Sequence of chain 1.A:
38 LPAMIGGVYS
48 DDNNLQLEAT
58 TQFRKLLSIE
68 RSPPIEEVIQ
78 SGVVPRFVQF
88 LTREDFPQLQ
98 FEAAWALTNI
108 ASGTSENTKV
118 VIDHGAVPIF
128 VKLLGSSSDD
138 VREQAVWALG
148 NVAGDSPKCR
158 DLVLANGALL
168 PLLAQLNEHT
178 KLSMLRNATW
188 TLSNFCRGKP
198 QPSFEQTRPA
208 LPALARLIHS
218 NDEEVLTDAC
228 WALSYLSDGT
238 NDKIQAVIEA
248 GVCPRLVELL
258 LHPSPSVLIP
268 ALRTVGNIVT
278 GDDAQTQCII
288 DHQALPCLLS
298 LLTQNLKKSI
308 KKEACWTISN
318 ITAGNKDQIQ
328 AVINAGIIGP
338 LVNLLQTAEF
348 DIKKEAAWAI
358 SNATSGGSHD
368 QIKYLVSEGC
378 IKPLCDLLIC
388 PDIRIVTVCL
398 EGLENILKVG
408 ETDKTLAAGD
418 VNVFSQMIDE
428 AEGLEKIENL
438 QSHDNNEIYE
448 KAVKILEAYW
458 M

A small-molecule ligand and the protein it binds are described below.
Small molecule (SMILES): CC(C)C[C@H](NC(=O)[C@@H](NC(=O)[C@@H](N)[C@@H](C)O)C(C)C)C(=O)NCC(=O)N[C@@H](CCCCN)C(=O)N[C@@H](CCCN=C(N)N)C(=O)N[C@H](C=O)CCCCN

Binding-site contacts:
Ligand atom O contacts residue TRP313 of chain 1.A at 3.4 Å (h-bond).
Ligand atom NH2 contacts residue TRP355 of chain 1.A at 3.4 Å.
Ligand atom CE contacts residue ASN317 of chain 1.A at 3.5 Å.
Ligand atom NE contacts residue TRP355 of chain 1.A at 3.5 Å.
Ligand atom N contacts residue GLU398 of chain 1.A at 3.1 Å (salt-bridge).
Ligand atom NZ contacts residue ILE241 of chain 1.A at 3.6 Å.
Ligand atom NH1 contacts residue GLU352 of chain 1.A at 2.8 Å (salt-bridge).
Ligand atom O contacts residue THR277 of chain 1.A at 3.2 Å.
Ligand atom CD2 contacts residue ASN359 of chain 1.A at 3.3 Å.
Ligand atom CD1 contacts residue SER358 of chain 1.A at 3.4 Å.
Ligand atom CA contacts residue ASN317 of chain 1.A at 3.4 Å.
Ligand atom O contacts residue ASN317 of chain 1.A at 3.2 Å (h-bond).
Ligand atom CD contacts residue GLY278 of chain 1.A at 3.4 Å.
Ligand atom NZ contacts residue ASN317 of chain 1.A at 3.3 Å (h-bond).
Ligand atom NZ contacts residue GLY278 of chain 1.A at 2.6 Å (h-bond).
Ligand atom O contacts residue ASN359 of chain 1.A at 3.2 Å (h-bond).
Ligand atom CZ contacts residue TRP313 of chain 1.A at 3.5 Å (hydrophobic).
Ligand atom NH2 contacts residue GLU352 of chain 1.A at 2.7 Å (salt-bridge).
Ligand atom CZ contacts residue TRP355 of chain 1.A at 3.5 Å (hydrophobic).
Ligand atom NZ contacts residue ASN238 of chain 1.A at 2.8 Å (h-bond).
Ligand atom CD2 contacts residue SER358 of chain 1.A at 3.5 Å.
Ligand atom N contacts residue GLU398 of chain 1.A at 3.5 Å (salt-bridge).
Ligand atom CD contacts residue THR277 of chain 1.A at 3.6 Å.
Ligand atom NZ contacts residue THR277 of chain 1.A at 3.4 Å (h-bond).
Ligand atom CE contacts residue ALA320 of chain 1.A at 3.6 Å (hydrophobic).
Ligand atom CG2 contacts residue GLU398 of chain 1.A at 3.3 Å.
Ligand atom N contacts residue ASN359 of chain 1.A at 3.2 Å (h-bond).
Ligand atom CE contacts residue GLY278 of chain 1.A at 3.4 Å.
Ligand atom N contacts residue ASN317 of chain 1.A at 3.0 Å (h-bond).
Ligand atom NH2 contacts residue TRP313 of chain 1.A at 3.4 Å.
Ligand atom CZ contacts residue GLU352 of chain 1.A at 3.1 Å.
Ligand atom CE contacts residue GLY236 of chain 1.A at 3.4 Å.
Ligand atom O contacts residue TRP355 of chain 1.A at 3.2 Å.
Ligand atom NZ contacts residue VAL276 of chain 1.A at 3.1 Å (h-bond).
Ligand atom NZ contacts residue THR283 of chain 1.A at 2.8 Å (h-bond).
Ligand atom CD1 contacts residue GLU398 of chain 1.A at 3.5 Å.
Ligand atom NH2 contacts residue SER316 of chain 1.A at 2.6 Å (h-bond).
Ligand atom NZ contacts residue GLY236 of chain 1.A at 2.8 Å (h-bond).
Ligand atom CB contacts residue GLU398 of chain 1.A at 3.2 Å.
Ligand atom CB contacts residue ASN359 of chain 1.A at 3.3 Å.